Sequence of chain 1.C:
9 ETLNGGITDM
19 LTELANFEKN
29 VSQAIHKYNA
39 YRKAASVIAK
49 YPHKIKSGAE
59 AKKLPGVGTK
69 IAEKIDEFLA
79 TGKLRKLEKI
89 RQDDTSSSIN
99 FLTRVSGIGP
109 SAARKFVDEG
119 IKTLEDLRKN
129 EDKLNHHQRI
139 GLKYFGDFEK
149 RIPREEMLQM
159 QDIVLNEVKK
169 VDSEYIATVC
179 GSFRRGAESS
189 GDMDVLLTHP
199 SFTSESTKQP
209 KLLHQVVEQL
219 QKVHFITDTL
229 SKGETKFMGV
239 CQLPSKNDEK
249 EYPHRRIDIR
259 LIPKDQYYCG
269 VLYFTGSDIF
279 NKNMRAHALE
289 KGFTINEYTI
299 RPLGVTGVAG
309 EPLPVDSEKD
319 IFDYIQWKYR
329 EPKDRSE

A protein and the small-molecule ligand that binds it are described below.
Small molecule (SMILES): Cc1cn([C@H]2C[C@H](O[P](=O)(O)OC[C@H]3O[C@@H](n4cnc5c(N)ncnc54)C[C@@H]3O[P](=O)(O)OC[C@H]3O[C@@H](n4cnc5c(N)ncnc54)C[C@@H]3O[P](=O)(O)OC[C@H]3O[C@@H](n4cc(C)c(=O)[nH]c4=O)C[C@@H]3O[P](=O)(O)OC[C@H]3O[C@@H](n4cnc5c(=O)nc(N)[nH]c54)C[C@@H]3O)[C@@H](CO[P](=O)(O)O[C@H]3C[C@H](n4ccc(N)nc4=O)O[C@@H]3CO[P](=O)(O)O[C@H]3C[C@]4(O[C@@H]3COP(=O)(O)O)c3c(C)c(=O)[nH]c(=O)n34)O2)c(=O)[nH]c1=O

Binding-site contacts:
Ligand atom C2 contacts residue DG6 of chain 1.A at 2.9 Å.
Ligand atom N6 contacts residue DT4 of chain 1.A at 2.5 Å (h-bond).
Ligand atom C2 contacts residue DA7 of chain 1.A at 3.2 Å.
Ligand atom C4 contacts residue DA5 of chain 1.A at 3.0 Å.
Ligand atom C2 contacts residue DT4 of chain 1.A at 3.0 Å.
Ligand atom N4 contacts residue DG6 of chain 1.A at 2.7 Å (h-bond).
Ligand atom OP2 contacts residue SER109 of chain 1.C at 2.9 Å (h-bond).
Ligand atom O4 contacts residue DT4 of chain 1.A at 3.3 Å (h-bond).
Ligand atom O2 contacts residue DA5 of chain 1.A at 3.2 Å.
Ligand atom C2 contacts residue DT3 of chain 1.A at 3.2 Å.
Ligand atom OP1 contacts residue VAL103 of chain 1.C at 3.3 Å (h-bond).
Ligand atom C4 contacts residue DG6 of chain 1.A at 2.9 Å.
Ligand atom O2 contacts residue DG6 of chain 1.A at 2.4 Å (h-bond).
Ligand atom N3 contacts residue DA5 of chain 1.A at 2.4 Å (h-bond).
Ligand atom O2 contacts residue DA7 of chain 1.A at 2.8 Å (h-bond).
Ligand atom O5' contacts residue GLY107 of chain 1.C at 3.0 Å.
Ligand atom N6 contacts residue DA2 of chain 1.A at 3.1 Å (h-bond).
Ligand atom N1 contacts residue DT3 of chain 1.A at 2.8 Å (h-bond).
Ligand atom O4 contacts residue DA5 of chain 1.A at 2.6 Å (h-bond).
Ligand atom OP1 contacts residue ALA110 of chain 1.C at 2.9 Å.
Ligand atom O4 contacts residue DA2 of chain 1.A at 2.9 Å (h-bond).
Ligand atom C5' contacts residue GLY105 of chain 1.C at 3.1 Å.
Ligand atom O2 contacts residue DG6 of chain 1.A at 3.0 Å (h-bond).
Ligand atom O2 contacts residue DA2 of chain 1.A at 3.3 Å.
Ligand atom P contacts residue ILE106 of chain 1.C at 3.4 Å.
Ligand atom OP1 contacts residue ILE106 of chain 1.C at 2.7 Å (h-bond).
Ligand atom OP1 contacts residue CA1 of chain 1.E at 2.4 Å.
Ligand atom N2 contacts residue DC1 of chain 1.A at 2.8 Å (h-bond).
Ligand atom OP1 contacts residue GLY105 of chain 1.C at 2.7 Å (h-bond).
Ligand atom N3 contacts residue DA2 of chain 1.A at 2.7 Å (h-bond).
Ligand atom N1 contacts residue DC1 of chain 1.A at 3.3 Å (h-bond).
Ligand atom OP1 contacts residue GLY107 of chain 1.C at 3.3 Å (h-bond).
Ligand atom O4 contacts residue DA7 of chain 1.A at 3.0 Å (h-bond).
Ligand atom N1 contacts residue DT4 of chain 1.A at 2.2 Å (h-bond).
Ligand atom N3 contacts residue DA7 of chain 1.A at 2.9 Å (h-bond).
Ligand atom N6 contacts residue DT3 of chain 1.A at 3.0 Å (h-bond).
Ligand atom N3 contacts residue DG6 of chain 1.A at 2.3 Å (h-bond).
Ligand atom N2 contacts residue DA2 of chain 1.A at 3.1 Å.
Ligand atom OP2 contacts residue PRO108 of chain 1.C at 3.3 Å (h-bond).
Ligand atom C6 contacts residue DT4 of chain 1.A at 3.2 Å.